This small molecule binds to this protein.
Small molecule (SMILES): N[C@@H](Cc1ccccc1)C(O)O

Binding-site contacts:
Ligand atom CG contacts residue ILE84 of chain 1.B at 3.7 Å (hydrophobic).
Ligand atom O contacts residue ASP25 of chain 1.B at 2.6 Å (salt-bridge).
Ligand atom CE1 contacts residue ILE84 of chain 1.B at 3.8 Å (hydrophobic).
Ligand atom CE2 contacts residue VAL82 of chain 1.B at 4.1 Å (hydrophobic).
Ligand atom CE1 contacts residue GLY49 of chain 1.A at 3.7 Å.
Ligand atom CD2 contacts residue ASN1 of chain 1.G at 4.0 Å.
Ligand atom CB contacts residue GLY27 of chain 1.A at 3.9 Å.
Ligand atom CE2 contacts residue QNC1 of chain 1.F at 3.4 Å.
Ligand atom N contacts residue ALA28 of chain 1.A at 4.1 Å.
Ligand atom C contacts residue ASP25 of chain 1.A at 3.3 Å.
Ligand atom O contacts residue DIQ1 of chain 1.I at 2.2 Å.
Ligand atom CD2 contacts residue QNC1 of chain 1.F at 3.9 Å.
Ligand atom CD2 contacts residue GLY27 of chain 1.A at 3.6 Å.
Ligand atom O contacts residue ALA28 of chain 1.A at 3.8 Å.
Ligand atom CZ contacts residue PRO81 of chain 1.B at 3.6 Å (hydrophobic).
Ligand atom CA contacts residue ASP25 of chain 1.B at 3.8 Å.
Ligand atom CD1 contacts residue ASN1 of chain 1.G at 4.1 Å.
Ligand atom CG contacts residue ASN1 of chain 1.G at 3.7 Å.
Ligand atom C contacts residue ASN1 of chain 1.G at 3.5 Å.
Ligand atom CB contacts residue DIQ1 of chain 1.I at 3.2 Å.
Ligand atom N contacts residue DIQ1 of chain 1.I at 3.6 Å.
Ligand atom CG contacts residue GLY27 of chain 1.A at 4.2 Å.
Ligand atom CE1 contacts residue ILE50 of chain 1.A at 3.6 Å (hydrophobic).
Ligand atom CB contacts residue ASP25 of chain 1.B at 3.0 Å.
Ligand atom N contacts residue QNC1 of chain 1.F at 3.8 Å.
Ligand atom CD1 contacts residue ILE50 of chain 1.A at 3.9 Å (hydrophobic).
Ligand atom CD1 contacts residue GLY49 of chain 1.A at 4.2 Å.
Ligand atom CA contacts residue GLY27 of chain 1.A at 4.0 Å.
Ligand atom CA contacts residue ASN1 of chain 1.G at 2.5 Å.
Ligand atom O contacts residue ASP25 of chain 1.A at 2.4 Å (salt-bridge).
Ligand atom O contacts residue GLY27 of chain 1.A at 3.4 Å.
Ligand atom CA contacts residue DIQ1 of chain 1.I at 2.4 Å.
Ligand atom N contacts residue ASN1 of chain 1.G at 1.4 Å.
Ligand atom CD2 contacts residue LEU23 of chain 1.B at 3.9 Å (hydrophobic).
Ligand atom CZ contacts residue QNC1 of chain 1.F at 3.6 Å.
Ligand atom N contacts residue GLY27 of chain 1.A at 3.4 Å (h-bond).
Ligand atom CB contacts residue ASN1 of chain 1.G at 3.6 Å.
Ligand atom C contacts residue DIQ1 of chain 1.I at 1.4 Å.
Ligand atom CD1 contacts residue ILE84 of chain 1.B at 3.5 Å (hydrophobic).
Ligand atom C contacts residue ASP25 of chain 1.B at 3.4 Å.

Sequence of chain 1.A:
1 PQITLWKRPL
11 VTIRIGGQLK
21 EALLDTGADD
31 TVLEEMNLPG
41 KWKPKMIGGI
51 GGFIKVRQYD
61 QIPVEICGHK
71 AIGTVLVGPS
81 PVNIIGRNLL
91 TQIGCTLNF

Sequence of chain 1.B:
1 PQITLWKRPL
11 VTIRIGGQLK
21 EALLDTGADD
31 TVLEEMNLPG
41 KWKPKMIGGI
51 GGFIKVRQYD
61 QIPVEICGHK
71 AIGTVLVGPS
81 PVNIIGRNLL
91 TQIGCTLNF